Sequence of chain 2.A:
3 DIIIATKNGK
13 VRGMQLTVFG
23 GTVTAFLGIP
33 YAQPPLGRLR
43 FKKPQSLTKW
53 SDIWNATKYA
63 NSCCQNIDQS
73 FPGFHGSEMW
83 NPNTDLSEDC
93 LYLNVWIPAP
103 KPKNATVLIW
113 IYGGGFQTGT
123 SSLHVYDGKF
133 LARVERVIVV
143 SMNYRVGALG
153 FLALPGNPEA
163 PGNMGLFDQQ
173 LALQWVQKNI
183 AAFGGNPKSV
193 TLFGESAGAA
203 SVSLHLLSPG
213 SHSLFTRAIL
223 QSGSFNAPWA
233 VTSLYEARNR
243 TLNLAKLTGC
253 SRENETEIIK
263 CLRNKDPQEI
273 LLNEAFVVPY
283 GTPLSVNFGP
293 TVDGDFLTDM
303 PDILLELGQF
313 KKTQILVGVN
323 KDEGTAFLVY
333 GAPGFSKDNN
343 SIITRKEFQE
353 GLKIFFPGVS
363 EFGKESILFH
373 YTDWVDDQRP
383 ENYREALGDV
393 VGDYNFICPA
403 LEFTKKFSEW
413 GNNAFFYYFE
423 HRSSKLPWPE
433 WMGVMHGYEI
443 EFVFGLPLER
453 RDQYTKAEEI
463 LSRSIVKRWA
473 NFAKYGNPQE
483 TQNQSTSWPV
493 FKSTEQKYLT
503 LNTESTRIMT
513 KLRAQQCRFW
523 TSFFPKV

Binding-site contacts:
Ligand atom N2 contacts residue GLU259 of chain 2.A at 3.8 Å.
Ligand atom C4 contacts residue ASN256 of chain 2.A at 4.3 Å.
Ligand atom O7 contacts residue ASN256 of chain 2.A at 4.0 Å.
Ligand atom C1 contacts residue ASN256 of chain 2.A at 1.4 Å.
Ligand atom C5 contacts residue ASN256 of chain 2.A at 3.7 Å.
Ligand atom C3 contacts residue ASN256 of chain 2.A at 3.9 Å.
Ligand atom C8 contacts residue GLU259 of chain 2.A at 3.1 Å.
Ligand atom N2 contacts residue ASN256 of chain 2.A at 3.1 Å (h-bond).
Ligand atom O5 contacts residue ASN256 of chain 2.A at 2.4 Å (h-bond).
Ligand atom C2 contacts residue ASN256 of chain 2.A at 2.6 Å.
Ligand atom C7 contacts residue ASN256 of chain 2.A at 3.8 Å.
Ligand atom O6 contacts residue ASN256 of chain 2.A at 4.5 Å.
Ligand atom C7 contacts residue GLU259 of chain 2.A at 3.9 Å.

This protein binds this small molecule.
Small molecule (SMILES): CC(=O)N[C@@H]1[C@@H](O)[C@H](O)[C@@H](CO)O[C@H]1O